Binding-site contacts:
Ligand atom N2 contacts residue ASN595 of chain 2.A at 2.9 Å (h-bond).
Ligand atom C7 contacts residue SER591 of chain 2.A at 3.8 Å.
Ligand atom O7 contacts residue GLN697 of chain 2.A at 3.3 Å (h-bond).
Ligand atom O5 contacts residue ASN595 of chain 2.A at 2.2 Å (h-bond).
Ligand atom N2 contacts residue SER591 of chain 2.A at 2.9 Å (h-bond).
Ligand atom O2 contacts residue HIS69 of chain 1.A at 3.0 Å (h-bond).
Ligand atom C3 contacts residue ARG311 of chain 1.A at 3.7 Å.
Ligand atom C1 contacts residue SER591 of chain 2.A at 3.6 Å.
Ligand atom C7 contacts residue ASN595 of chain 2.A at 3.8 Å.
Ligand atom O3 contacts residue GLU233 of chain 1.A at 3.1 Å (salt-bridge).
Ligand atom C8 contacts residue ALA592 of chain 2.A at 3.8 Å (hydrophobic).
Ligand atom O2 contacts residue GLU233 of chain 1.A at 2.5 Å (salt-bridge).
Ligand atom C4 contacts residue ARG311 of chain 1.A at 3.4 Å.
Ligand atom C5 contacts residue ASN595 of chain 2.A at 3.6 Å.
Ligand atom C2 contacts residue SER591 of chain 2.A at 3.6 Å.
Ligand atom O2 contacts residue ARG311 of chain 1.A at 3.3 Å (salt-bridge).
Ligand atom C1 contacts residue ARG311 of chain 1.A at 3.9 Å.
Ligand atom C2 contacts residue GLU233 of chain 1.A at 3.2 Å.
Ligand atom C2 contacts residue ASN595 of chain 2.A at 2.4 Å.
Ligand atom C5 contacts residue GLU233 of chain 1.A at 3.5 Å.
Ligand atom N2 contacts residue GLN697 of chain 2.A at 3.5 Å (h-bond).
Ligand atom C3 contacts residue GLU233 of chain 1.A at 3.8 Å.
Ligand atom C7 contacts residue GLN697 of chain 2.A at 3.4 Å.
Ligand atom C1 contacts residue ASN595 of chain 2.A at 1.4 Å.
Ligand atom C1 contacts residue GLN697 of chain 2.A at 3.8 Å.
Ligand atom C4 contacts residue GLU233 of chain 1.A at 3.7 Å.
Ligand atom O4 contacts residue ARG311 of chain 1.A at 3.8 Å.
Ligand atom C2 contacts residue GLN697 of chain 2.A at 3.7 Å.
Ligand atom C3 contacts residue GLU233 of chain 1.A at 3.6 Å.
Ligand atom C3 contacts residue ARG311 of chain 1.A at 3.6 Å.
Ligand atom C3 contacts residue ASN595 of chain 2.A at 3.7 Å.
Ligand atom O4 contacts residue GLU233 of chain 1.A at 3.0 Å (salt-bridge).
Ligand atom C6 contacts residue GLU233 of chain 1.A at 3.6 Å.
Ligand atom O3 contacts residue ARG311 of chain 1.A at 2.9 Å (salt-bridge).
Ligand atom O5 contacts residue HIS69 of chain 1.A at 3.6 Å.
Ligand atom C2 contacts residue ARG311 of chain 1.A at 3.8 Å.
Ligand atom C8 contacts residue SER591 of chain 2.A at 3.9 Å.
Ligand atom C8 contacts residue SER588 of chain 2.A at 3.4 Å.
Ligand atom C8 contacts residue TYR234 of chain 1.A at 3.6 Å (hydrophobic).
Ligand atom C6 contacts residue HIS69 of chain 1.A at 3.9 Å.

This protein binds this small molecule.
Small molecule (SMILES): CC(=O)N[C@H]1[C@H](O[C@H]2[C@H](O)[C@@H](NC(C)=O)CO[C@@H]2CO)O[C@H](CO)[C@@H](O[C@@H]2O[C@H](CO)[C@@H](O)[C@H](O[C@H]3O[C@H](CO)[C@@H](O)[C@H](O)[C@@H]3O)[C@@H]2O)[C@@H]1O

Sequence of chain 2.A:
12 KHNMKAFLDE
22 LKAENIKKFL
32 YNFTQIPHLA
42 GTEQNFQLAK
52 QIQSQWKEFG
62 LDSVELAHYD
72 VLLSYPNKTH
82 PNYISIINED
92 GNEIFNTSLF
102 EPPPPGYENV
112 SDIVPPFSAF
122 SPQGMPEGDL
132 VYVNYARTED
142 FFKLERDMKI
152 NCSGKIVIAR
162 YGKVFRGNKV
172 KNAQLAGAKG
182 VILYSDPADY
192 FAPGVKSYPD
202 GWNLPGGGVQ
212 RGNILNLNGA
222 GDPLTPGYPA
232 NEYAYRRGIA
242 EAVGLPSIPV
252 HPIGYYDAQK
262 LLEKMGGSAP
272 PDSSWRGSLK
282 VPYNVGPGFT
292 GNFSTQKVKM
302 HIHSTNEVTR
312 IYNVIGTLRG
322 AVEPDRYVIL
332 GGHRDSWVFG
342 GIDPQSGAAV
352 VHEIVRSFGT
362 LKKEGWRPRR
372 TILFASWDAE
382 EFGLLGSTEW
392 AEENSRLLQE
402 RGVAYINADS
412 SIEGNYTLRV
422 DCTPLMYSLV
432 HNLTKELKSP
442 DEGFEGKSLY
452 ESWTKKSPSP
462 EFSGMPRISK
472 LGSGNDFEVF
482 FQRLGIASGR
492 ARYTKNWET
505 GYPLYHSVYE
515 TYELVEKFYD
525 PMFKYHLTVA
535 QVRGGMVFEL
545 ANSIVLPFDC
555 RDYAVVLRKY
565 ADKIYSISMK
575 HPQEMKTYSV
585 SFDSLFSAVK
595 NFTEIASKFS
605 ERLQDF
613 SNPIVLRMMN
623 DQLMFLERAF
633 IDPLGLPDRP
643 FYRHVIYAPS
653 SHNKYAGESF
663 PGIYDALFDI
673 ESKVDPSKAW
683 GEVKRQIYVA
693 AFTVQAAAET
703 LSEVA

Sequence of chain 1.A:
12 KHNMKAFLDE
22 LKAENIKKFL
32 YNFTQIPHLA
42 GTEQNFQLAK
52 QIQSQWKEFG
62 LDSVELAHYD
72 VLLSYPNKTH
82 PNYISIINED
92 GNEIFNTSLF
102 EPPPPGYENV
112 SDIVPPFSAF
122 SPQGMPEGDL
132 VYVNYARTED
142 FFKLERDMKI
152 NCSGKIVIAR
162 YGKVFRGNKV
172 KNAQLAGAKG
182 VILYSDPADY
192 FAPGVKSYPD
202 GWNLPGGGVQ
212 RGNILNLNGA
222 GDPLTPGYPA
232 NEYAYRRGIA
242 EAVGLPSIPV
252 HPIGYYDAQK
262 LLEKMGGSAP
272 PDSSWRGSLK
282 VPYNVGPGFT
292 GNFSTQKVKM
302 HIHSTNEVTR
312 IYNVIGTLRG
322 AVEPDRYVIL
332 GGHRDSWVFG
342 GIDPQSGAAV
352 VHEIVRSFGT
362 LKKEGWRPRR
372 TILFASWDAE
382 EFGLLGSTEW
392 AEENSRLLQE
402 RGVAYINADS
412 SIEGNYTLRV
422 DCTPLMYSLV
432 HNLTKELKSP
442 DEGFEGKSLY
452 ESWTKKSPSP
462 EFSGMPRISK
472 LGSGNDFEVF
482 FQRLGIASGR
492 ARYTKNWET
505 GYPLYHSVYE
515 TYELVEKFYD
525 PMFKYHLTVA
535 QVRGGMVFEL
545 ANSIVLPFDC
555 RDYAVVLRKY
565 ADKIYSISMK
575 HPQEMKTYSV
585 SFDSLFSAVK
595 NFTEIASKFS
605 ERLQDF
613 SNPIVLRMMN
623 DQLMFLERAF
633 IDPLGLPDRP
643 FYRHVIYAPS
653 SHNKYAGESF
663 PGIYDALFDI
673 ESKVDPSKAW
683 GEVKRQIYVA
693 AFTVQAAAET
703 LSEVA